Sequence of chain 1.A:
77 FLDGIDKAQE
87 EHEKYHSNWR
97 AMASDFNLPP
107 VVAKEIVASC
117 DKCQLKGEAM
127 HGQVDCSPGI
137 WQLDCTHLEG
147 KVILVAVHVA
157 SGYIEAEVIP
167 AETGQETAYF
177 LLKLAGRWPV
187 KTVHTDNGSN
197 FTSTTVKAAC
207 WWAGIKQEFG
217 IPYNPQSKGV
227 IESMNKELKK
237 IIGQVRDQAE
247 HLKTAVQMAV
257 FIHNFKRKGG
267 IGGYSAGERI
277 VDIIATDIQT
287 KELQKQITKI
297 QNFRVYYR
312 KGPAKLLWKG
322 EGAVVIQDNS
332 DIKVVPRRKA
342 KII

Binding-site contacts:
Ligand atom CAZ contacts residue GLU228 of chain 1.A at 4.0 Å.
Ligand atom OAC contacts residue ASP192 of chain 1.A at 3.1 Å (salt-bridge).
Ligand atom CAU contacts residue GLU228 of chain 1.A at 4.0 Å.
Ligand atom OAE contacts residue GLU228 of chain 1.A at 3.9 Å.
Ligand atom CAS contacts residue MG1 of chain 1.M at 3.1 Å.
Ligand atom CAL contacts residue TYR219 of chain 1.A at 3.9 Å (hydrophobic).
Ligand atom CAJ contacts residue GLU228 of chain 1.A at 3.9 Å.
Ligand atom CAZ contacts residue MG1 of chain 1.M at 3.9 Å.
Ligand atom OAD contacts residue ASP140 of chain 1.A at 3.9 Å.
Ligand atom OAE contacts residue MG1 of chain 1.N at 2.6 Å.
Ligand atom CBA contacts residue GLY194 of chain 1.A at 4.0 Å.
Ligand atom OAB contacts residue PRO221 of chain 1.A at 3.6 Å.
Ligand atom CAX contacts residue MG1 of chain 1.N at 4.1 Å.
Ligand atom FAF contacts residue GLN222 of chain 1.A at 3.3 Å.
Ligand atom CAW contacts residue ASP192 of chain 1.A at 3.8 Å.
Ligand atom CAM contacts residue ASP192 of chain 1.A at 4.1 Å.
Ligand atom CAH contacts residue GLN222 of chain 1.A at 3.9 Å.
Ligand atom CAV contacts residue PRO221 of chain 1.A at 4.0 Å (hydrophobic).
Ligand atom CAW contacts residue MG1 of chain 1.N at 3.1 Å.
Ligand atom FAF contacts residue PRO221 of chain 1.A at 4.0 Å.
Ligand atom CAW contacts residue MG1 of chain 1.M at 2.8 Å.
Ligand atom OAE contacts residue ASP140 of chain 1.A at 3.0 Å (salt-bridge).
Ligand atom CAU contacts residue PRO221 of chain 1.A at 3.7 Å (hydrophobic).
Ligand atom CAT contacts residue PRO221 of chain 1.A at 3.7 Å (hydrophobic).
Ligand atom FAG contacts residue GLU228 of chain 1.A at 3.0 Å.
Ligand atom CAS contacts residue ASP192 of chain 1.A at 3.6 Å.
Ligand atom CAJ contacts residue PRO221 of chain 1.A at 3.5 Å (hydrophobic).
Ligand atom CAH contacts residue PRO221 of chain 1.A at 4.0 Å (hydrophobic).
Ligand atom OAQ contacts residue TYR219 of chain 1.A at 3.7 Å.
Ligand atom OAD contacts residue MG1 of chain 1.N at 1.9 Å.
Ligand atom OAD contacts residue MG1 of chain 1.M at 4.0 Å.
Ligand atom OAE contacts residue ASP192 of chain 1.A at 3.0 Å (salt-bridge).
Ligand atom OAD contacts residue GLU228 of chain 1.A at 2.9 Å (salt-bridge).
Ligand atom OAC contacts residue MG1 of chain 1.M at 2.3 Å.
Ligand atom CAM contacts residue GLY194 of chain 1.A at 3.5 Å.
Ligand atom OAE contacts residue MG1 of chain 1.M at 1.4 Å.
Ligand atom CAM contacts residue ASN193 of chain 1.A at 3.8 Å.
Ligand atom CAR contacts residue PRO221 of chain 1.A at 4.0 Å (hydrophobic).
Ligand atom CAZ contacts residue MG1 of chain 1.N at 2.8 Å.
Ligand atom CAY contacts residue MG1 of chain 1.M at 3.5 Å.

This small molecule binds to this protein.
Small molecule (SMILES): C[C@@H]1CCO[C@H]2Cn3cc(C(=O)NCc4ccc(F)cc4F)c(=O)c(O)c3C(=O)N12